Binding-site contacts:
Ligand atom C01 contacts residue LEU159 of chain 1.D at 3.8 Å (hydrophobic).
Ligand atom N04 contacts residue MET106 of chain 1.D at 3.0 Å (h-bond).
Ligand atom C19 contacts residue GLY109 of chain 1.D at 3.6 Å.
Ligand atom C03 contacts residue MET106 of chain 1.D at 3.5 Å (hydrophobic).
Ligand atom C26 contacts residue VAL87 of chain 1.D at 3.4 Å (hydrophobic).
Ligand atom C06 contacts residue LEU159 of chain 1.D at 3.4 Å (hydrophobic).
Ligand atom O18 contacts residue GLU35 of chain 1.D at 3.4 Å.
Ligand atom C06 contacts residue ALA52 of chain 1.D at 3.8 Å (hydrophobic).
Ligand atom O15 contacts residue ASP113 of chain 1.D at 3.8 Å.
Ligand atom C05 contacts residue LEU159 of chain 1.D at 3.8 Å (hydrophobic).
Ligand atom C05 contacts residue MET106 of chain 1.D at 3.6 Å (hydrophobic).
Ligand atom C20 contacts residue PRO107 of chain 1.D at 3.8 Å (hydrophobic).
Ligand atom N08 contacts residue GLY109 of chain 1.D at 3.9 Å.
Ligand atom S22 contacts residue LEU159 of chain 1.D at 3.6 Å.
Ligand atom C12 contacts residue ALA156 of chain 1.D at 3.4 Å (hydrophobic).
Ligand atom N02 contacts residue MET33 of chain 1.D at 3.9 Å.
Ligand atom C14 contacts residue GLY34 of chain 1.D at 3.6 Å.
Ligand atom C03 contacts residue MET33 of chain 1.D at 3.7 Å (hydrophobic).
Ligand atom N08 contacts residue MET106 of chain 1.D at 2.8 Å (h-bond).
Ligand atom O16 contacts residue ALA156 of chain 1.D at 2.7 Å (h-bond).
Ligand atom N08 contacts residue MET33 of chain 1.D at 3.6 Å (h-bond).
Ligand atom O18 contacts residue GLY36 of chain 1.D at 3.4 Å (h-bond).
Ligand atom C09 contacts residue LEU159 of chain 1.D at 3.4 Å (hydrophobic).
Ligand atom C19 contacts residue MET106 of chain 1.D at 3.6 Å (hydrophobic).
Ligand atom C20 contacts residue MET106 of chain 1.D at 3.5 Å (hydrophobic).
Ligand atom C23 contacts residue TYR103 of chain 1.D at 3.8 Å (hydrophobic).
Ligand atom N25 contacts residue LEU159 of chain 1.D at 3.8 Å.
Ligand atom C26 contacts residue TYR103 of chain 1.D at 3.4 Å (hydrophobic).
Ligand atom C20 contacts residue TYR105 of chain 1.D at 3.5 Å (hydrophobic).
Ligand atom N08 contacts residue TYR105 of chain 1.D at 3.7 Å.
Ligand atom O16 contacts residue SER110 of chain 1.D at 3.5 Å.
Ligand atom C20 contacts residue GLY109 of chain 1.D at 3.8 Å.
Ligand atom C28 contacts residue ASP170 of chain 1.D at 3.5 Å.
Ligand atom C05 contacts residue ALA52 of chain 1.D at 3.5 Å (hydrophobic).
Ligand atom C26 contacts residue SER169 of chain 1.D at 3.8 Å.
Ligand atom C27 contacts residue TYR103 of chain 1.D at 3.3 Å (hydrophobic).
Ligand atom S22 contacts residue TYR103 of chain 1.D at 3.8 Å.
Ligand atom C27 contacts residue ASP170 of chain 1.D at 3.3 Å.
Ligand atom C19 contacts residue MET33 of chain 1.D at 3.7 Å (hydrophobic).
Ligand atom O18 contacts residue VAL41 of chain 1.D at 3.7 Å.

The small molecule below binds the protein below.
Small molecule (SMILES): CCCNc1ncc(-c2nc3ccccc3s2)c(N[C@@H]2C[C@H](CO)[C@@H](O)[C@H]2O)n1

Sequence of chain 1.D:
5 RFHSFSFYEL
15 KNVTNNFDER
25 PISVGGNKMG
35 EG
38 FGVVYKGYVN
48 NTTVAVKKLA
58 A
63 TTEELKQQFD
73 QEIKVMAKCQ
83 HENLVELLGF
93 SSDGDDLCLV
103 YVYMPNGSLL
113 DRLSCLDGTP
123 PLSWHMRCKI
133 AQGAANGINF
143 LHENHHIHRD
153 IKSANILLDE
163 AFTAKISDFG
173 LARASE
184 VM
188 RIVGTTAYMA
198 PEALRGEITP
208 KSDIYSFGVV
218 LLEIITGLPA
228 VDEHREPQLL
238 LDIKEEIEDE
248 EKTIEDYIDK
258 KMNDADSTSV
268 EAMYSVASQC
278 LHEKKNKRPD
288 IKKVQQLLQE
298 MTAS